Sequence of chain 1.D:
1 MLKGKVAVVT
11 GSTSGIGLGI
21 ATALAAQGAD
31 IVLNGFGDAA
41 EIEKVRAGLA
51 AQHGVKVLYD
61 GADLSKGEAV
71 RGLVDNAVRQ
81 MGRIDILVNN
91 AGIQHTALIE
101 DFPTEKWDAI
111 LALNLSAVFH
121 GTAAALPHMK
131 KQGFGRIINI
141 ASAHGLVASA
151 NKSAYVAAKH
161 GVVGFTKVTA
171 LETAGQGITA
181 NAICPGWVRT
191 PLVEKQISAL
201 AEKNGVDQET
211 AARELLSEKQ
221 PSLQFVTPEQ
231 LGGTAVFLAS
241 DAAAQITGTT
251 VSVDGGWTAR

Binding-site contacts:
Ligand atom OB contacts residue LYS152 of chain 1.D at 2.8 Å (salt-bridge).
Ligand atom CB contacts residue TRP187 of chain 1.D at 4.4 Å (hydrophobic).
Ligand atom OG1 contacts residue PRO185 of chain 1.D at 4.4 Å.
Ligand atom OG1 contacts residue NAD1 of chain 1.M at 2.8 Å.
Ligand atom C contacts residue LEU192 of chain 1.D at 4.2 Å (hydrophobic).
Ligand atom C contacts residue HIS144 of chain 1.D at 4.1 Å.
Ligand atom CA contacts residue LEU192 of chain 1.D at 3.9 Å (hydrophobic).
Ligand atom OA contacts residue GLN94 of chain 1.D at 2.9 Å (h-bond).
Ligand atom CB contacts residue NAD1 of chain 1.M at 3.6 Å.
Ligand atom CG2 contacts residue NAD1 of chain 1.M at 3.4 Å.
Ligand atom CG2 contacts residue PRO185 of chain 1.D at 4.1 Å (hydrophobic).
Ligand atom C contacts residue GLN196 of chain 1.D at 3.8 Å.
Ligand atom OA contacts residue LYS152 of chain 1.D at 3.2 Å (salt-bridge).
Ligand atom C contacts residue LYS152 of chain 1.D at 3.4 Å.
Ligand atom CG2 contacts residue TRP257 of chain 1.D at 3.8 Å (hydrophobic).
Ligand atom CA contacts residue TRP187 of chain 1.D at 3.9 Å (hydrophobic).
Ligand atom OG1 contacts residue HIS144 of chain 1.D at 4.2 Å.
Ligand atom OB contacts residue TYR155 of chain 1.D at 3.9 Å.
Ligand atom CG2 contacts residue HIS144 of chain 1.D at 4.1 Å.
Ligand atom CA contacts residue NAD1 of chain 1.M at 3.9 Å.
Ligand atom CA contacts residue GLN94 of chain 1.D at 4.3 Å.
Ligand atom C contacts residue GLN94 of chain 1.D at 3.2 Å.
Ligand atom OB contacts residue TRP187 of chain 1.D at 4.0 Å.
Ligand atom OA contacts residue LEU192 of chain 1.D at 3.5 Å.
Ligand atom C contacts residue TRP187 of chain 1.D at 3.7 Å (hydrophobic).
Ligand atom OB contacts residue GLN94 of chain 1.D at 3.3 Å (h-bond).
Ligand atom OG1 contacts residue TYR155 of chain 1.D at 2.7 Å (h-bond).
Ligand atom CA contacts residue HIS144 of chain 1.D at 4.5 Å.
Ligand atom CA contacts residue TYR155 of chain 1.D at 3.5 Å (hydrophobic).
Ligand atom CG2 contacts residue SER142 of chain 1.D at 3.7 Å.
Ligand atom OB contacts residue HIS144 of chain 1.D at 3.0 Å (h-bond).
Ligand atom C contacts residue TYR155 of chain 1.D at 4.1 Å (hydrophobic).
Ligand atom CB contacts residue SER142 of chain 1.D at 3.3 Å.
Ligand atom CG2 contacts residue GLY186 of chain 1.D at 4.2 Å.
Ligand atom OA contacts residue GLN196 of chain 1.D at 2.6 Å (h-bond).
Ligand atom OA contacts residue TRP187 of chain 1.D at 3.8 Å.
Ligand atom OG1 contacts residue SER142 of chain 1.D at 2.5 Å (h-bond).
Ligand atom CB contacts residue TYR155 of chain 1.D at 3.6 Å (hydrophobic).
Ligand atom CB contacts residue HIS144 of chain 1.D at 3.5 Å.
Ligand atom CG2 contacts residue TRP187 of chain 1.D at 3.9 Å (hydrophobic).

A protein and the small-molecule ligand that binds it are described below.
Small molecule (SMILES): C[C@H](O)CC(=O)O